Binding-site contacts:
Ligand atom OYH contacts residue HIS74 of chain 2.B at 3.3 Å (h-bond).
Ligand atom CZH contacts residue HIS58 of chain 2.B at 3.2 Å.
Ligand atom O4G contacts residue ILE189 of chain 2.B at 3.6 Å.
Ligand atom CEA contacts residue LEU200 of chain 2.B at 3.5 Å (hydrophobic).
Ligand atom C4A contacts residue GLY195 of chain 2.B at 3.8 Å.
Ligand atom C6G contacts residue GLU185 of chain 2.B at 3.5 Å.
Ligand atom CCA contacts residue SER199 of chain 2.B at 3.6 Å.
Ligand atom O1A contacts residue HIS58 of chain 2.B at 3.6 Å.
Ligand atom OYH contacts residue ZN1 of chain 2.H at 2.1 Å.
Ligand atom CBA contacts residue GLY198 of chain 2.B at 3.8 Å.
Ligand atom O6G contacts residue GLU185 of chain 2.B at 3.6 Å (salt-bridge).
Ligand atom CBA contacts residue LEU200 of chain 2.B at 3.7 Å (hydrophobic).
Ligand atom NXH contacts residue ASP230 of chain 2.B at 3.4 Å (salt-bridge).
Ligand atom NXH contacts residue GLU73 of chain 2.B at 2.8 Å (salt-bridge).
Ligand atom CDA contacts residue LEU200 of chain 2.B at 3.2 Å (hydrophobic).
Ligand atom CBA contacts residue SER199 of chain 2.B at 3.3 Å.
Ligand atom C8A contacts residue GLY198 of chain 2.B at 3.6 Å.
Ligand atom C6A contacts residue GLY198 of chain 2.B at 3.5 Å.
Ligand atom OYH contacts residue HIS226 of chain 2.B at 3.0 Å (h-bond).
Ligand atom NXH contacts residue HIS253 of chain 2.B at 2.8 Å (h-bond).
Ligand atom OXH contacts residue HIS253 of chain 2.B at 2.9 Å (h-bond).
Ligand atom CYH contacts residue ZN1 of chain 2.H at 2.7 Å.
Ligand atom NXH contacts residue ZN1 of chain 2.H at 2.6 Å.
Ligand atom O1A contacts residue ILE189 of chain 2.B at 3.6 Å.
Ligand atom O6G contacts residue LYS227 of chain 2.B at 3.8 Å.
Ligand atom O3G contacts residue THR179 of chain 2.B at 3.8 Å.
Ligand atom O4G contacts residue GLU185 of chain 2.B at 3.3 Å (salt-bridge).
Ligand atom OYH contacts residue THR179 of chain 2.B at 3.1 Å (h-bond).
Ligand atom OXH contacts residue ASP230 of chain 2.B at 2.3 Å (salt-bridge).
Ligand atom OXH contacts residue HIS74 of chain 2.B at 3.1 Å (h-bond).
Ligand atom C6A contacts residue THR203 of chain 2.B at 3.7 Å.
Ligand atom OXH contacts residue ZN1 of chain 2.H at 1.9 Å.
Ligand atom CCA contacts residue LEU200 of chain 2.B at 3.1 Å (hydrophobic).
Ligand atom O4G contacts residue HIS58 of chain 2.B at 3.1 Å (h-bond).
Ligand atom O5G contacts residue LYS227 of chain 2.B at 3.4 Å (salt-bridge).
Ligand atom C4A contacts residue ILE18 of chain 2.B at 3.5 Å (hydrophobic).
Ligand atom CDA contacts residue SER199 of chain 2.B at 3.2 Å.
Ligand atom OXH contacts residue GLU73 of chain 2.B at 2.8 Å (salt-bridge).
Ligand atom O1A contacts residue HIS19 of chain 2.B at 3.3 Å.
Ligand atom O3G contacts residue PHE180 of chain 2.B at 3.8 Å.

Sequence of chain 2.B:
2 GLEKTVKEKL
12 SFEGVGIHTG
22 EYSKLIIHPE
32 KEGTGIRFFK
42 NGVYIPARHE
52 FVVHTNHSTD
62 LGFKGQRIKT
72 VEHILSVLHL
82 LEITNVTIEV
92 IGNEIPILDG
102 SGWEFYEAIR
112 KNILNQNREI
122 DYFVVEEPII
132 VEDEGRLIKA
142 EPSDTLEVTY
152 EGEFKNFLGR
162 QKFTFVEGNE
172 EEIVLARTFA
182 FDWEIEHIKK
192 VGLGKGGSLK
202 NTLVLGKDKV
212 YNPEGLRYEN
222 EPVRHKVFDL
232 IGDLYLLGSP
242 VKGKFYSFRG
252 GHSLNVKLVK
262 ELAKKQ

A protein and the small-molecule ligand that binds it are described below.
Small molecule (SMILES): CCCCCCCCCCCCCC(=O)O[C@@H]1[C@@H](CC(=O)NO)CO[C@H](CO)[C@H]1O